Sequence of chain 4.A:
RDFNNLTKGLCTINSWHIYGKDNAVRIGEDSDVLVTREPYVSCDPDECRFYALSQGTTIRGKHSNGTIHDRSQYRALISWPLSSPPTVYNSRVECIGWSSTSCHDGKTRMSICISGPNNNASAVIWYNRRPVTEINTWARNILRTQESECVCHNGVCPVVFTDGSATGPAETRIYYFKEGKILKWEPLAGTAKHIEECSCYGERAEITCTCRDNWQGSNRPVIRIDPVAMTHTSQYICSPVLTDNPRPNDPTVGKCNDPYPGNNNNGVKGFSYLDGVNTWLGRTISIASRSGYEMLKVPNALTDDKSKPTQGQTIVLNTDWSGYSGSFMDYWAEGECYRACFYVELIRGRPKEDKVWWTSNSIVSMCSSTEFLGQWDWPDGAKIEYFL

The protein below binds the small molecule below.
Small molecule (SMILES): CC(=O)N[C@@H]1[C@@H](O)[C@H](O)[C@@H](CO)O[C@H]1O

Binding-site contacts:
Ligand atom C1 contacts residue ASN65 of chain 4.A at 1.5 Å.
Ligand atom N2 contacts residue TRP357 of chain 4.A at 3.1 Å (h-bond).
Ligand atom C7 contacts residue TRP357 of chain 4.A at 3.7 Å (hydrophobic).
Ligand atom C7 contacts residue ASN65 of chain 4.A at 3.2 Å.
Ligand atom C5 contacts residue ASN65 of chain 4.A at 3.7 Å.
Ligand atom O3 contacts residue TRP357 of chain 4.A at 4.0 Å.
Ligand atom C3 contacts residue TRP357 of chain 4.A at 3.6 Å (hydrophobic).
Ligand atom C5 contacts residue TRP357 of chain 4.A at 3.9 Å (hydrophobic).
Ligand atom C8 contacts residue ASN65 of chain 4.A at 4.4 Å.
Ligand atom O5 contacts residue TRP357 of chain 4.A at 4.3 Å.
Ligand atom C1 contacts residue TRP357 of chain 4.A at 3.7 Å (hydrophobic).
Ligand atom N2 contacts residue ASN65 of chain 4.A at 2.9 Å (h-bond).
Ligand atom C4 contacts residue ASN65 of chain 4.A at 4.2 Å.
Ligand atom O7 contacts residue ASN65 of chain 4.A at 3.2 Å (h-bond).
Ligand atom C2 contacts residue TRP357 of chain 4.A at 3.9 Å (hydrophobic).
Ligand atom O5 contacts residue ASN65 of chain 4.A at 2.4 Å (h-bond).
Ligand atom C4 contacts residue TRP357 of chain 4.A at 4.2 Å (hydrophobic).
Ligand atom O4 contacts residue TRP357 of chain 4.A at 4.0 Å.
Ligand atom C2 contacts residue ASN65 of chain 4.A at 2.5 Å.
Ligand atom C8 contacts residue TRP357 of chain 4.A at 3.3 Å (hydrophobic).
Ligand atom C3 contacts residue ASN65 of chain 4.A at 3.8 Å.